This small molecule binds to this protein.
Small molecule (SMILES): CC(=O)N[C@@H]1[C@@H](O)[C@H](O)[C@@H](CO)O[C@H]1O

Binding-site contacts:
Ligand atom C1 contacts residue ASN686 of chain 1.A at 1.4 Å.
Ligand atom C2 contacts residue ASN686 of chain 1.A at 2.4 Å.
Ligand atom C3 contacts residue ASN686 of chain 1.A at 3.8 Å.
Ligand atom C4 contacts residue ASN686 of chain 1.A at 4.2 Å.
Ligand atom C5 contacts residue ASN686 of chain 1.A at 3.7 Å.
Ligand atom C7 contacts residue ASN686 of chain 1.A at 3.2 Å.
Ligand atom O5 contacts residue ASN686 of chain 1.A at 2.4 Å (h-bond).
Ligand atom C8 contacts residue ASN686 of chain 1.A at 4.4 Å.
Ligand atom N2 contacts residue ASN686 of chain 1.A at 2.9 Å (h-bond).
Ligand atom O7 contacts residue ASN686 of chain 1.A at 3.3 Å (h-bond).
Ligand atom C6 contacts residue ASN686 of chain 1.A at 4.5 Å.

Sequence of chain 1.A:
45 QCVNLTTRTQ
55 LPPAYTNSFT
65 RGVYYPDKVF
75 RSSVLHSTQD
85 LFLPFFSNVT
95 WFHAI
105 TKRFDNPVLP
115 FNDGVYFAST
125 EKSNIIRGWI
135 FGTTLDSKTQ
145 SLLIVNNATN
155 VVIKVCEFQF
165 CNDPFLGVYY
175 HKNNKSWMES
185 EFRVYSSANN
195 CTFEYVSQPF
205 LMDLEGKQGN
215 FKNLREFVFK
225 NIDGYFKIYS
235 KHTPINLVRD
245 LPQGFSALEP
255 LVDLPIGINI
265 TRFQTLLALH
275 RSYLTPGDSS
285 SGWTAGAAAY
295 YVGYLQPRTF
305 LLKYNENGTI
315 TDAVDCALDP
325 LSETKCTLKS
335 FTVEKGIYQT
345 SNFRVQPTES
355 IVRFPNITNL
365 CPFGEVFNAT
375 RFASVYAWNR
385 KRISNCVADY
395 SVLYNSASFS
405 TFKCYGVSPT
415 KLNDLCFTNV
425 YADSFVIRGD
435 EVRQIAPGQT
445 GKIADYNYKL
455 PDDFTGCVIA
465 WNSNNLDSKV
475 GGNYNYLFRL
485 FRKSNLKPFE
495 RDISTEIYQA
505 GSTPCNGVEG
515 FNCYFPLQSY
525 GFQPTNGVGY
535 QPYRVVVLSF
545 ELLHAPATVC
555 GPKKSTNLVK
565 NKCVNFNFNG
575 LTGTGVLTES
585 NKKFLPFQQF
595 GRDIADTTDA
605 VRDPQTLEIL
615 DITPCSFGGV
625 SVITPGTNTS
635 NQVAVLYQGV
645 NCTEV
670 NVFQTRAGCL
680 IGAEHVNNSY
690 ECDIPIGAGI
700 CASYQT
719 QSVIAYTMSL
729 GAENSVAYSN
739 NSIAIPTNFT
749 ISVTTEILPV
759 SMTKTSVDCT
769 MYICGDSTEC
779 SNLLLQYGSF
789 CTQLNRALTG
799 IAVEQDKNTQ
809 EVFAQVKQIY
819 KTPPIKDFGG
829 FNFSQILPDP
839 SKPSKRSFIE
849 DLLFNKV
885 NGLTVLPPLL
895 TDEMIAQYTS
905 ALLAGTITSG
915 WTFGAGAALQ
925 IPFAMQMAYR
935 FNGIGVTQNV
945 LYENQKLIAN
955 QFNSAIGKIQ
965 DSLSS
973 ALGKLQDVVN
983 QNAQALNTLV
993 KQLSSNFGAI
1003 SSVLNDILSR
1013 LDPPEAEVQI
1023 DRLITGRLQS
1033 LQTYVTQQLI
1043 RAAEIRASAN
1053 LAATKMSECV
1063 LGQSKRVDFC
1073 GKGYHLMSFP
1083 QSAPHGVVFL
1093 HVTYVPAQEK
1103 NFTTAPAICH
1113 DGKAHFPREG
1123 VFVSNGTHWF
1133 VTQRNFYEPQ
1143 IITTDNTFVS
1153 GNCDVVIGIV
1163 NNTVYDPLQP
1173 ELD